A protein and the small-molecule ligand that binds it are described below.
Small molecule (SMILES): CO[C@H]1C[C@H](O[C@H]2[C@H](C)[C@@H](O[C@@H]3O[C@H](C)C[C@H](N(C)C)[C@H]3O)[C@@H](C)C[C@]3(CO3)C(=O)[C@H](C)[C@@H](O)[C@@H](C)[C@@H](C)OC(=O)[C@@H]2C)O[C@@H](C)[C@@H]1O

Binding-site contacts:
Ligand atom C33 contacts residue TYR277 of chain 1.A at 4.3 Å (hydrophobic).
Ligand atom C27 contacts residue PHE280 of chain 1.A at 3.4 Å (hydrophobic).
Ligand atom O6 contacts residue GLY273 of chain 1.A at 4.3 Å.
Ligand atom C29 contacts residue ASP200 of chain 1.A at 3.7 Å.
Ligand atom C35 contacts residue ILE105 of chain 1.A at 4.3 Å (hydrophobic).
Ligand atom C31 contacts residue TYR202 of chain 1.A at 3.5 Å (hydrophobic).
Ligand atom C21 contacts residue GLY273 of chain 1.A at 3.7 Å.
Ligand atom C14 contacts residue MET237 of chain 1.A at 4.1 Å (hydrophobic).
Ligand atom C30 contacts residue MET237 of chain 1.A at 4.0 Å (hydrophobic).
Ligand atom C31 contacts residue ASP200 of chain 1.A at 4.2 Å.
Ligand atom C25 contacts residue PHE280 of chain 1.A at 3.9 Å (hydrophobic).
Ligand atom C20 contacts residue ALA234 of chain 1.A at 3.8 Å (hydrophobic).
Ligand atom C30 contacts residue ALA234 of chain 1.A at 3.6 Å (hydrophobic).
Ligand atom O8 contacts residue HIS205 of chain 1.A at 4.1 Å.
Ligand atom C28 contacts residue ASP200 of chain 1.A at 3.1 Å.
Ligand atom C17 contacts residue GLY273 of chain 1.A at 4.0 Å.
Ligand atom O6 contacts residue THR276 of chain 1.A at 3.9 Å.
Ligand atom C27 contacts residue THR276 of chain 1.A at 4.1 Å.
Ligand atom O5 contacts residue GLY273 of chain 1.A at 4.3 Å.
Ligand atom C22 contacts residue ASP200 of chain 1.A at 4.2 Å.
Ligand atom C30 contacts residue TYR202 of chain 1.A at 4.2 Å (hydrophobic).
Ligand atom C24 contacts residue ASP200 of chain 1.A at 3.5 Å.
Ligand atom C36 contacts residue MET103 of chain 1.A at 3.8 Å (hydrophobic).
Ligand atom O2 contacts residue TYR202 of chain 1.A at 4.0 Å.
Ligand atom C27 contacts residue TYR277 of chain 1.A at 4.1 Å (hydrophobic).
Ligand atom O8 contacts residue ASP200 of chain 1.A at 2.8 Å (salt-bridge).
Ligand atom C21 contacts residue TYR277 of chain 1.A at 4.0 Å (hydrophobic).
Ligand atom C20 contacts residue ALA233 of chain 1.A at 3.4 Å (hydrophobic).
Ligand atom C35 contacts residue MET103 of chain 1.A at 3.8 Å (hydrophobic).
Ligand atom C2 contacts residue TYR202 of chain 1.A at 3.7 Å (hydrophobic).
Ligand atom C28 contacts residue GLU222 of chain 1.A at 4.0 Å.
Ligand atom C15 contacts residue MET237 of chain 1.A at 3.9 Å (hydrophobic).
Ligand atom N1 contacts residue ASP200 of chain 1.A at 2.8 Å (salt-bridge).
Ligand atom C32 contacts residue TYR277 of chain 1.A at 3.8 Å (hydrophobic).
Ligand atom C15 contacts residue LEU270 of chain 1.A at 4.2 Å (hydrophobic).
Ligand atom C34 contacts residue SER110 of chain 1.A at 3.7 Å.
Ligand atom O5 contacts residue LEU270 of chain 1.A at 4.0 Å.
Ligand atom O1 contacts residue MET237 of chain 1.A at 3.5 Å (h-bond).
Ligand atom C20 contacts residue LEU270 of chain 1.A at 4.1 Å (hydrophobic).
Ligand atom C23 contacts residue ASP200 of chain 1.A at 3.6 Å.

Sequence of chain 1.A:
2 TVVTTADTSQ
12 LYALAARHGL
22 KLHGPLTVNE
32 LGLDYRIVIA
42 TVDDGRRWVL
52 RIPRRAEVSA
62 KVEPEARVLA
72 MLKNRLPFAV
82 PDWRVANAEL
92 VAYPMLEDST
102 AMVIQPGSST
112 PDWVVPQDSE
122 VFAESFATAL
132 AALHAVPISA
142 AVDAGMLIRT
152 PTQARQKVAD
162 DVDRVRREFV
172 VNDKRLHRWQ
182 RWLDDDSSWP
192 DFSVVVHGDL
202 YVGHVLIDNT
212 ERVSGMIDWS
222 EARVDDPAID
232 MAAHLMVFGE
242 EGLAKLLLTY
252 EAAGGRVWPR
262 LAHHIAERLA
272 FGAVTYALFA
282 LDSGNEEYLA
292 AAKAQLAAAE